Sequence of chain 1.A:
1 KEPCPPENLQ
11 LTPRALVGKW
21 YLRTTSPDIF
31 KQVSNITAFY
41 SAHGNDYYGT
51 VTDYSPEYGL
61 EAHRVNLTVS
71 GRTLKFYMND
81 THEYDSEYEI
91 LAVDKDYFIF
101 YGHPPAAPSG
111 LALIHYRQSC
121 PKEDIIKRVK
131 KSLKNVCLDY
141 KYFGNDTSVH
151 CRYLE

Binding-site contacts:
Ligand atom C1 contacts residue ASN145 of chain 1.A at 1.5 Å.
Ligand atom C8 contacts residue GLY144 of chain 1.A at 4.2 Å.
Ligand atom O5 contacts residue LEU154 of chain 1.A at 3.3 Å.
Ligand atom C6 contacts residue LEU154 of chain 1.A at 4.0 Å (hydrophobic).
Ligand atom C7 contacts residue GLY144 of chain 1.A at 4.2 Å.
Ligand atom N2 contacts residue TYR140 of chain 1.A at 4.2 Å.
Ligand atom C7 contacts residue ASN145 of chain 1.A at 3.4 Å.
Ligand atom C1 contacts residue PHE143 of chain 1.A at 4.0 Å (hydrophobic).
Ligand atom C5 contacts residue TYR140 of chain 1.A at 3.6 Å (hydrophobic).
Ligand atom C4 contacts residue ASN145 of chain 1.A at 4.3 Å.
Ligand atom O6 contacts residue ILE126 of chain 1.A at 3.6 Å.
Ligand atom O5 contacts residue ASN145 of chain 1.A at 2.4 Å (h-bond).
Ligand atom O6 contacts residue TYR140 of chain 1.A at 3.9 Å.
Ligand atom O5 contacts residue GLU155 of chain 1.A at 3.6 Å.
Ligand atom O4 contacts residue TYR140 of chain 1.A at 4.0 Å.
Ligand atom C2 contacts residue TYR140 of chain 1.A at 4.3 Å (hydrophobic).
Ligand atom C8 contacts residue PHE143 of chain 1.A at 4.0 Å (hydrophobic).
Ligand atom O6 contacts residue TYR153 of chain 1.A at 2.5 Å (h-bond).
Ligand atom C3 contacts residue ASN145 of chain 1.A at 3.9 Å.
Ligand atom C1 contacts residue TYR140 of chain 1.A at 4.2 Å (hydrophobic).
Ligand atom N2 contacts residue GLY144 of chain 1.A at 4.3 Å.
Ligand atom O3 contacts residue TYR140 of chain 1.A at 3.7 Å.
Ligand atom O7 contacts residue ASN145 of chain 1.A at 3.0 Å (h-bond).
Ligand atom C2 contacts residue ASN145 of chain 1.A at 2.5 Å.
Ligand atom O6 contacts residue LEU154 of chain 1.A at 3.4 Å.
Ligand atom C6 contacts residue GLU155 of chain 1.A at 3.8 Å.
Ligand atom C2 contacts residue PHE143 of chain 1.A at 3.8 Å (hydrophobic).
Ligand atom C1 contacts residue LEU154 of chain 1.A at 3.9 Å (hydrophobic).
Ligand atom C6 contacts residue TYR153 of chain 1.A at 3.3 Å (hydrophobic).
Ligand atom C3 contacts residue PHE143 of chain 1.A at 4.2 Å (hydrophobic).
Ligand atom O6 contacts residue GLU155 of chain 1.A at 4.0 Å.
Ligand atom C5 contacts residue GLU155 of chain 1.A at 4.3 Å.
Ligand atom N2 contacts residue PHE143 of chain 1.A at 2.9 Å (h-bond).
Ligand atom C7 contacts residue PHE143 of chain 1.A at 3.7 Å (hydrophobic).
Ligand atom C4 contacts residue GLU155 of chain 1.A at 4.0 Å.
Ligand atom C3 contacts residue TYR140 of chain 1.A at 3.5 Å (hydrophobic).
Ligand atom C5 contacts residue LEU154 of chain 1.A at 4.3 Å (hydrophobic).
Ligand atom C5 contacts residue ASN145 of chain 1.A at 3.7 Å.
Ligand atom O5 contacts residue TYR140 of chain 1.A at 4.1 Å.
Ligand atom N2 contacts residue ASN145 of chain 1.A at 3.0 Å (h-bond).

A small-molecule ligand and the protein it binds are described below.
Small molecule (SMILES): CC(=O)N[C@@H]1[C@@H](O)[C@H](O)[C@@H](CO)O[C@H]1O